This small molecule binds to this protein.
Small molecule (SMILES): COC(=O)c1ccc(CNC(=O)[C@@H]2C[C@@H](O)CN2C(=O)Cc2cc(C)no2)cc1

Sequence of chain 1.L:
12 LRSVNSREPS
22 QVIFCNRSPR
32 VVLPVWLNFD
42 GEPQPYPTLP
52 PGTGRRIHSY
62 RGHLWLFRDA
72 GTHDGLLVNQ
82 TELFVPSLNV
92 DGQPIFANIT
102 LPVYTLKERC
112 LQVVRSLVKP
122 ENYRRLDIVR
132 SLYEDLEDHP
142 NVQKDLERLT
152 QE

Binding-site contacts:
Ligand atom CAI contacts residue ARG56 of chain 1.L at 3.2 Å.
Ligand atom OAS contacts residue ARG56 of chain 1.L at 3.8 Å.
Ligand atom C contacts residue HIS59 of chain 1.L at 3.5 Å.
Ligand atom OD1 contacts residue SER60 of chain 1.L at 2.7 Å (h-bond).
Ligand atom CAW contacts residue TYR61 of chain 1.L at 3.2 Å (hydrophobic).
Ligand atom OAT contacts residue HIS64 of chain 1.L at 3.5 Å.
Ligand atom OAS contacts residue ILE58 of chain 1.L at 3.1 Å.
Ligand atom CB contacts residue TRP66 of chain 1.L at 3.6 Å (hydrophobic).
Ligand atom CAG contacts residue TYR47 of chain 1.L at 3.8 Å (hydrophobic).
Ligand atom CB contacts residue TYR47 of chain 1.L at 3.7 Å (hydrophobic).
Ligand atom CD2 contacts residue TRP37 of chain 1.L at 3.5 Å (hydrophobic).
Ligand atom CG contacts residue HIS64 of chain 1.L at 3.7 Å.
Ligand atom C contacts residue TYR47 of chain 1.L at 3.6 Å (hydrophobic).
Ligand atom CAK contacts residue TYR61 of chain 1.L at 3.3 Å (hydrophobic).
Ligand atom O contacts residue TYR47 of chain 1.L at 2.6 Å (h-bond).
Ligand atom CAZ contacts residue TYR61 of chain 1.L at 3.8 Å (hydrophobic).
Ligand atom OD1 contacts residue TRP37 of chain 1.L at 3.8 Å.
Ligand atom NAQ contacts residue TYR61 of chain 1.L at 3.7 Å.
Ligand atom CD2 contacts residue HIS64 of chain 1.L at 3.8 Å.
Ligand atom OAD contacts residue PRO48 of chain 1.L at 3.4 Å.
Ligand atom NAQ contacts residue PHE40 of chain 1.L at 3.7 Å.
Ligand atom CAI contacts residue PRO48 of chain 1.L at 3.1 Å (hydrophobic).
Ligand atom CAA contacts residue ARG18 of chain 1.L at 3.8 Å.
Ligand atom CAG contacts residue ILE58 of chain 1.L at 3.5 Å (hydrophobic).
Ligand atom CG contacts residue TRP37 of chain 1.L at 3.6 Å (hydrophobic).
Ligand atom NAR contacts residue HIS59 of chain 1.L at 2.9 Å (h-bond).
Ligand atom CBA contacts residue PRO48 of chain 1.L at 3.8 Å (hydrophobic).
Ligand atom CB contacts residue HIS59 of chain 1.L at 3.6 Å.
Ligand atom OAD contacts residue ARG56 of chain 1.L at 3.4 Å (salt-bridge).
Ligand atom CAA contacts residue TYR61 of chain 1.L at 3.1 Å (hydrophobic).
Ligand atom CG contacts residue TRP66 of chain 1.L at 3.8 Å (hydrophobic).
Ligand atom OD1 contacts residue TYR61 of chain 1.L at 3.7 Å.
Ligand atom CAY contacts residue ILE58 of chain 1.L at 3.8 Å (hydrophobic).
Ligand atom CG contacts residue SER60 of chain 1.L at 3.7 Å.
Ligand atom OD1 contacts residue HIS64 of chain 1.L at 2.7 Å (h-bond).
Ligand atom CAE contacts residue HIS59 of chain 1.L at 3.7 Å.
Ligand atom CBA contacts residue ILE58 of chain 1.L at 3.5 Å (hydrophobic).
Ligand atom CA contacts residue HIS59 of chain 1.L at 3.2 Å.
Ligand atom OAT contacts residue PHE40 of chain 1.L at 3.5 Å.
Ligand atom NAQ contacts residue HIS64 of chain 1.L at 3.8 Å.